Binding-site contacts:
Ligand atom C4 contacts residue GLN263 of chain 1.D at 4.4 Å.
Ligand atom C1 contacts residue VAL414 of chain 1.D at 4.5 Å (hydrophobic).
Ligand atom C2 contacts residue ASN265 of chain 1.D at 2.5 Å.
Ligand atom O3 contacts residue GLN263 of chain 1.D at 4.2 Å.
Ligand atom C3 contacts residue GLN263 of chain 1.D at 3.4 Å.
Ligand atom O5 contacts residue ARG412 of chain 1.D at 3.6 Å.
Ligand atom C6 contacts residue ARG412 of chain 1.D at 4.2 Å.
Ligand atom C2 contacts residue GLN263 of chain 1.D at 3.8 Å.
Ligand atom N2 contacts residue ASN265 of chain 1.D at 2.9 Å (h-bond).
Ligand atom C8 contacts residue SER303 of chain 1.D at 3.8 Å.
Ligand atom C5 contacts residue ASN265 of chain 1.D at 3.6 Å.
Ligand atom N2 contacts residue GLN263 of chain 1.D at 3.5 Å (h-bond).
Ligand atom O7 contacts residue ASN301 of chain 1.D at 4.0 Å.
Ligand atom C3 contacts residue ASN265 of chain 1.D at 3.8 Å.
Ligand atom C8 contacts residue ASN265 of chain 1.D at 4.3 Å.
Ligand atom C1 contacts residue ASN265 of chain 1.D at 1.4 Å.
Ligand atom O7 contacts residue ASN265 of chain 1.D at 2.8 Å (h-bond).
Ligand atom O5 contacts residue VAL414 of chain 1.D at 4.1 Å.
Ligand atom C1 contacts residue GLN263 of chain 1.D at 4.0 Å.
Ligand atom O5 contacts residue ASN265 of chain 1.D at 2.4 Å (h-bond).
Ligand atom C8 contacts residue VAL302 of chain 1.D at 4.3 Å (hydrophobic).
Ligand atom O6 contacts residue ARG412 of chain 1.D at 3.0 Å (salt-bridge).
Ligand atom C4 contacts residue ASN265 of chain 1.D at 4.2 Å.
Ligand atom C1 contacts residue ARG412 of chain 1.D at 4.4 Å.
Ligand atom C7 contacts residue ASN265 of chain 1.D at 3.1 Å.
Ligand atom C8 contacts residue ASN301 of chain 1.D at 4.3 Å.

Sequence of chain 1.D:
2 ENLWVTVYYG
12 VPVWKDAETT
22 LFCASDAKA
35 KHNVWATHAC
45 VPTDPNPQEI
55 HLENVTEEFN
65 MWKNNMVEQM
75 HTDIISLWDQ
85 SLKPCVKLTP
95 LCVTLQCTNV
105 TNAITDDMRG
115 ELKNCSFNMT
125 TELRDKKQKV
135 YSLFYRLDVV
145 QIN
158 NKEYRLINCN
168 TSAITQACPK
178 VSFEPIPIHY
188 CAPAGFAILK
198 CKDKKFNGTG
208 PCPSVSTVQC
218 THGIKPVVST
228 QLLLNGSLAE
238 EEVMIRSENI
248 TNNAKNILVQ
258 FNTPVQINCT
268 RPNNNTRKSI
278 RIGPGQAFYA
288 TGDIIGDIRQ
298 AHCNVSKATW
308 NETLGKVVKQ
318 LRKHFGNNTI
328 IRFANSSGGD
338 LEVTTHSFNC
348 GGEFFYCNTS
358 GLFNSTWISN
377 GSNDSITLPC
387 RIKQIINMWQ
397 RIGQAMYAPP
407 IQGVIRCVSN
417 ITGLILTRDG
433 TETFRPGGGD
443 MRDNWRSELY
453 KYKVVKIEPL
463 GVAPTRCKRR

A protein and the small-molecule ligand that binds it are described below.
Small molecule (SMILES): CC(=O)N[C@H]1[C@H](O[C@H]2[C@H](O)[C@@H](NC(C)=O)CO[C@@H]2CO)O[C@H](CO)[C@@H](O)[C@@H]1O